Binding-site contacts:
Ligand atom O6 contacts residue ASN40 of chain 1.C at 3.9 Å.
Ligand atom C6 contacts residue THR37 of chain 1.C at 3.7 Å.
Ligand atom O7 contacts residue ASN35 of chain 1.C at 2.8 Å (h-bond).
Ligand atom C2 contacts residue ASN35 of chain 1.C at 2.5 Å.
Ligand atom C7 contacts residue ASN35 of chain 1.C at 3.2 Å.
Ligand atom O5 contacts residue ASN40 of chain 1.C at 4.0 Å.
Ligand atom C5 contacts residue THR37 of chain 1.C at 3.9 Å.
Ligand atom C8 contacts residue GLN322 of chain 1.C at 3.6 Å.
Ligand atom C1 contacts residue ASN35 of chain 1.C at 1.4 Å.
Ligand atom O5 contacts residue ASN35 of chain 1.C at 2.4 Å (h-bond).
Ligand atom C4 contacts residue ASN35 of chain 1.C at 4.2 Å.
Ligand atom C5 contacts residue ASN35 of chain 1.C at 3.7 Å.
Ligand atom C6 contacts residue GLU39 of chain 1.C at 3.1 Å.
Ligand atom O6 contacts residue THR37 of chain 1.C at 2.4 Å (h-bond).
Ligand atom C1 contacts residue THR37 of chain 1.C at 4.0 Å.
Ligand atom O5 contacts residue THR37 of chain 1.C at 3.4 Å.
Ligand atom N2 contacts residue ASN35 of chain 1.C at 3.0 Å (h-bond).
Ligand atom C3 contacts residue ASN35 of chain 1.C at 3.8 Å.
Ligand atom O6 contacts residue GLU39 of chain 1.C at 3.0 Å (salt-bridge).

Sequence of chain 1.C:
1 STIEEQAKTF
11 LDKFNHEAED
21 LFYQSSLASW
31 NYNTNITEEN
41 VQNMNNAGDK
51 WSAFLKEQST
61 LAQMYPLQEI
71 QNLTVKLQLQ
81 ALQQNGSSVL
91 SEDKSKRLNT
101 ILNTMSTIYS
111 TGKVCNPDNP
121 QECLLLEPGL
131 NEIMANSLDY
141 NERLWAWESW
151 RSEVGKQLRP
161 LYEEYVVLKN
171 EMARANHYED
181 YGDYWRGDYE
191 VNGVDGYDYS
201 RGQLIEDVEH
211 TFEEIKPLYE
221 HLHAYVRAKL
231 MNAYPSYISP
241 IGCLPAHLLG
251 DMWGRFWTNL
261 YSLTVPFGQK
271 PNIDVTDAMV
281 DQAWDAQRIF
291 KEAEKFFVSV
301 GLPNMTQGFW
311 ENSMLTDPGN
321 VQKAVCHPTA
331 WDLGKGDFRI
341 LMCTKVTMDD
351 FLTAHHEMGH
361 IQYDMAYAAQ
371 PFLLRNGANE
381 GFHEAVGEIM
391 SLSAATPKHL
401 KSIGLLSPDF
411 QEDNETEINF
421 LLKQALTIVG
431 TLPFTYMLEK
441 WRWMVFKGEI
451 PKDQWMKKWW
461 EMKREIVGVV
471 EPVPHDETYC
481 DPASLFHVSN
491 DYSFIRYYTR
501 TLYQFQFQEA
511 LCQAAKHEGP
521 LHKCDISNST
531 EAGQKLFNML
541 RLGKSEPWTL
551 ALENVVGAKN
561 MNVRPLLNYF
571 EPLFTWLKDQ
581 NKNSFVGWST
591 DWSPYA

A protein and the small-molecule ligand that binds it are described below.
Small molecule (SMILES): CC(=O)N[C@@H]1[C@@H](O)[C@H](O)[C@@H](CO)O[C@H]1O